Sequence of chain 1.B:
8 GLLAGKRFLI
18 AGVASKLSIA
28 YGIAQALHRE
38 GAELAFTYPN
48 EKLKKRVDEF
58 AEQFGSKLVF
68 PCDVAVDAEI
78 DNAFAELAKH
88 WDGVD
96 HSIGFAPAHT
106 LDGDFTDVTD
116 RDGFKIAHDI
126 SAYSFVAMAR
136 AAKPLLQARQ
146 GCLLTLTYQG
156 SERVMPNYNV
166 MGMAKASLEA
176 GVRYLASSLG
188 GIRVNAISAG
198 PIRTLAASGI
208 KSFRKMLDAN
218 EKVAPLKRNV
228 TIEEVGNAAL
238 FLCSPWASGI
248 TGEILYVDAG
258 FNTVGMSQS

This protein binds this small molecule.
Small molecule (SMILES): Cc1c(CN(C)C(=O)/C=C/c2cnc3c(c2)CC[C@H](N)C(=O)N3)oc2ccccc12

Binding-site contacts:
Ligand atom N3 contacts residue PHE100 of chain 1.B at 3.6 Å.
Ligand atom C7 contacts residue PHE100 of chain 1.B at 3.2 Å (hydrophobic).
Ligand atom O1 contacts residue NAD1 of chain 1.J at 2.8 Å (h-bond).
Ligand atom O2 contacts residue ALA101 of chain 1.B at 3.4 Å (h-bond).
Ligand atom C12 contacts residue ALA203 of chain 1.B at 3.1 Å (hydrophobic).
Ligand atom C15 contacts residue TYR163 of chain 1.B at 3.4 Å (hydrophobic).
Ligand atom C13 contacts residue NAD1 of chain 1.J at 3.1 Å.
Ligand atom C10 contacts residue SER205 of chain 1.B at 3.6 Å.
Ligand atom C8 contacts residue PHE100 of chain 1.B at 3.5 Å (hydrophobic).
Ligand atom C2 contacts residue TYR163 of chain 1.B at 4.0 Å (hydrophobic).
Ligand atom C23 contacts residue TYR163 of chain 1.B at 3.2 Å (hydrophobic).
Ligand atom O1 contacts residue TYR163 of chain 1.B at 2.8 Å (h-bond).
Ligand atom C1 contacts residue TYR163 of chain 1.B at 3.6 Å (hydrophobic).
Ligand atom C21 contacts residue ASN162 of chain 1.B at 3.1 Å.
Ligand atom N2 contacts residue PHE100 of chain 1.B at 3.9 Å.
Ligand atom C2 contacts residue NAD1 of chain 1.J at 3.8 Å.
Ligand atom C16 contacts residue PHE210 of chain 1.B at 3.8 Å (hydrophobic).
Ligand atom C20 contacts residue ASN162 of chain 1.B at 3.9 Å.
Ligand atom C13 contacts residue ALA203 of chain 1.B at 3.1 Å (hydrophobic).
Ligand atom O2 contacts residue PHE100 of chain 1.B at 2.9 Å.
Ligand atom C6 contacts residue LEU106 of chain 1.B at 3.9 Å (hydrophobic).
Ligand atom C18 contacts residue TYR163 of chain 1.B at 3.8 Å (hydrophobic).
Ligand atom N1 contacts residue LEU106 of chain 1.B at 3.2 Å.
Ligand atom N4 contacts residue NAD1 of chain 1.J at 4.0 Å.
Ligand atom C22 contacts residue ASN162 of chain 1.B at 3.8 Å.
Ligand atom C3 contacts residue ALA203 of chain 1.B at 3.4 Å (hydrophobic).
Ligand atom O2 contacts residue ALA103 of chain 1.B at 4.0 Å.
Ligand atom C20 contacts residue ILE207 of chain 1.B at 3.5 Å (hydrophobic).
Ligand atom N2 contacts residue ALA101 of chain 1.B at 2.8 Å (h-bond).
Ligand atom C17 contacts residue PHE210 of chain 1.B at 3.7 Å (hydrophobic).
Ligand atom C5 contacts residue LEU106 of chain 1.B at 3.4 Å (hydrophobic).
Ligand atom C6 contacts residue ALA101 of chain 1.B at 3.6 Å (hydrophobic).
Ligand atom O3 contacts residue TYR163 of chain 1.B at 3.0 Å.
Ligand atom N1 contacts residue ALA101 of chain 1.B at 3.3 Å (h-bond).
Ligand atom C1 contacts residue NAD1 of chain 1.J at 3.3 Å.
Ligand atom C4 contacts residue ALA203 of chain 1.B at 3.7 Å (hydrophobic).
Ligand atom C14 contacts residue TYR163 of chain 1.B at 3.7 Å (hydrophobic).
Ligand atom C7 contacts residue ALA101 of chain 1.B at 3.5 Å (hydrophobic).
Ligand atom C19 contacts residue ILE207 of chain 1.B at 3.8 Å (hydrophobic).
Ligand atom C22 contacts residue TYR163 of chain 1.B at 3.6 Å (hydrophobic).